Binding-site contacts:
Ligand atom N11 contacts residue GLU107 of chain 1.A at 2.8 Å (salt-bridge).
Ligand atom C10 contacts residue GLU107 of chain 1.A at 3.8 Å.
Ligand atom C10 contacts residue LEU161 of chain 1.A at 3.5 Å (hydrophobic).
Ligand atom N11 contacts residue LEU161 of chain 1.A at 3.9 Å.
Ligand atom N11 contacts residue ALA53 of chain 1.A at 3.3 Å.
Ligand atom N15 contacts residue ASP172 of chain 1.A at 3.4 Å.
Ligand atom F18 contacts residue LYS55 of chain 1.A at 3.5 Å.
Ligand atom C3 contacts residue VAL171 of chain 1.A at 3.9 Å (hydrophobic).
Ligand atom N4 contacts residue VAL171 of chain 1.A at 3.8 Å.
Ligand atom C6 contacts residue LEU161 of chain 1.A at 3.6 Å (hydrophobic).
Ligand atom N9 contacts residue ALA53 of chain 1.A at 3.6 Å.
Ligand atom C5 contacts residue LEU161 of chain 1.A at 3.4 Å (hydrophobic).
Ligand atom C10 contacts residue CYS109 of chain 1.A at 4.0 Å (hydrophobic).
Ligand atom C13 contacts residue TYR37 of chain 1.A at 3.4 Å (hydrophobic).
Ligand atom C16 contacts residue ASP172 of chain 1.A at 3.9 Å.
Ligand atom N9 contacts residue PHE108 of chain 1.A at 3.7 Å.
Ligand atom N15 contacts residue LYS55 of chain 1.A at 3.1 Å (salt-bridge).
Ligand atom C14 contacts residue LYS55 of chain 1.A at 3.9 Å.
Ligand atom C14 contacts residue ASP172 of chain 1.A at 3.4 Å.
Ligand atom C2 contacts residue TYR37 of chain 1.A at 3.4 Å (hydrophobic).
Ligand atom N11 contacts residue MET106 of chain 1.A at 3.9 Å.
Ligand atom C2 contacts residue VAL40 of chain 1.A at 3.8 Å (hydrophobic).
Ligand atom C8 contacts residue PHE108 of chain 1.A at 3.6 Å (hydrophobic).
Ligand atom N7 contacts residue LEU161 of chain 1.A at 3.9 Å.
Ligand atom C1 contacts residue TYR37 of chain 1.A at 3.5 Å (hydrophobic).
Ligand atom N9 contacts residue LEU161 of chain 1.A at 3.8 Å.
Ligand atom N9 contacts residue CYS109 of chain 1.A at 2.9 Å (h-bond).
Ligand atom N4 contacts residue LEU161 of chain 1.A at 3.8 Å.
Ligand atom C8 contacts residue LEU161 of chain 1.A at 4.0 Å (hydrophobic).
Ligand atom C5 contacts residue ALA53 of chain 1.A at 3.7 Å (hydrophobic).
Ligand atom N11 contacts residue VAL171 of chain 1.A at 3.8 Å.
Ligand atom C17 contacts residue MET106 of chain 1.A at 3.7 Å (hydrophobic).
Ligand atom C12 contacts residue VAL171 of chain 1.A at 3.8 Å (hydrophobic).
Ligand atom C3 contacts residue VAL40 of chain 1.A at 3.8 Å (hydrophobic).
Ligand atom C10 contacts residue ALA53 of chain 1.A at 3.2 Å (hydrophobic).
Ligand atom C16 contacts residue LYS55 of chain 1.A at 3.7 Å.
Ligand atom C8 contacts residue CYS109 of chain 1.A at 3.2 Å (hydrophobic).
Ligand atom F18 contacts residue GLU70 of chain 1.A at 3.6 Å.
Ligand atom F18 contacts residue MET106 of chain 1.A at 3.3 Å.
Ligand atom C1 contacts residue VAL32 of chain 1.A at 3.8 Å (hydrophobic).

Sequence of chain 1.A:
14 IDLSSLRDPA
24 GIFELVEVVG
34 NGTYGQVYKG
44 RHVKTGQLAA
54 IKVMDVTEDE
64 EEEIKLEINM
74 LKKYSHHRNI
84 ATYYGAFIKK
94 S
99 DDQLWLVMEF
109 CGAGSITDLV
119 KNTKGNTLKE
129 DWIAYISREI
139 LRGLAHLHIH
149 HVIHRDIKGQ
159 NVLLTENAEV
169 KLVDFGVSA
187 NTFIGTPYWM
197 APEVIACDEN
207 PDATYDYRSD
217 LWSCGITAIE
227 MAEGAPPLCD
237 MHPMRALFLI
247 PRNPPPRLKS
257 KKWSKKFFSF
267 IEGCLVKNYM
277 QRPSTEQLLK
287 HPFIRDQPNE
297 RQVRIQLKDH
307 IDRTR

A protein and the small-molecule ligand that binds it are described below.
Small molecule (SMILES): Nc1ncnc2ccc(-c3ccnc(F)c3)nc12